Sequence of chain 36.A:
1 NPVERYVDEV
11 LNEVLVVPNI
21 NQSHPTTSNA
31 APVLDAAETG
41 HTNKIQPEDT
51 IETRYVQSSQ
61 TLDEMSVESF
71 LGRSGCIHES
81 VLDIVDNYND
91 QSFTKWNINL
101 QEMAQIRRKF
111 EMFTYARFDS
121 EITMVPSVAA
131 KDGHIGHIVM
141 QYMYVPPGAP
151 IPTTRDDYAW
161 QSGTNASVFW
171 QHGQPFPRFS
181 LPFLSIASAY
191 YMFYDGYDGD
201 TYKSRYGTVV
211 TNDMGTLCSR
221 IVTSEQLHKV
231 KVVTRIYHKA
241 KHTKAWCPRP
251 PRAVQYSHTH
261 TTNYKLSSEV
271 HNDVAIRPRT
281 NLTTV

Binding-site contacts:
Ligand atom F2 contacts residue TYR144 of chain 36.A at 3.0 Å.
Ligand atom C2A contacts residue PHE179 of chain 36.A at 3.6 Å (hydrophobic).
Ligand atom N1A contacts residue LEU217 of chain 36.A at 3.3 Å.
Ligand atom C4B contacts residue ILE98 of chain 36.A at 3.8 Å (hydrophobic).
Ligand atom CM2 contacts residue ILE77 of chain 36.A at 3.1 Å (hydrophobic).
Ligand atom F3 contacts residue PHE179 of chain 36.A at 3.0 Å.
Ligand atom F1 contacts residue PHE179 of chain 36.A at 3.8 Å.
Ligand atom CM4 contacts residue TYR144 of chain 36.A at 3.8 Å (hydrophobic).
Ligand atom N2 contacts residue MET214 of chain 36.A at 3.8 Å.
Ligand atom O1A contacts residue LEU217 of chain 36.A at 3.0 Å.
Ligand atom CM6 contacts residue LEU184 of chain 36.A at 3.4 Å (hydrophobic).
Ligand atom F3 contacts residue TYR142 of chain 36.A at 3.8 Å.
Ligand atom N1A contacts residue PHE179 of chain 36.A at 3.6 Å.
Ligand atom F2 contacts residue ALA166 of chain 36.A at 3.5 Å.
Ligand atom C6B contacts residue LEU181 of chain 36.A at 3.3 Å (hydrophobic).
Ligand atom N3A contacts residue PHE179 of chain 36.A at 3.4 Å.
Ligand atom C5B contacts residue LEU181 of chain 36.A at 3.5 Å (hydrophobic).
Ligand atom F3 contacts residue VAL168 of chain 36.A at 3.0 Å.
Ligand atom O1A contacts residue PHE179 of chain 36.A at 3.3 Å.
Ligand atom C5B contacts residue ILE98 of chain 36.A at 3.5 Å (hydrophobic).
Ligand atom F1 contacts residue ALA166 of chain 36.A at 3.6 Å.
Ligand atom CM2 contacts residue ILE122 of chain 36.A at 3.8 Å (hydrophobic).
Ligand atom O1A contacts residue MET124 of chain 36.A at 3.2 Å.
Ligand atom C4 contacts residue LEU100 of chain 36.A at 3.7 Å (hydrophobic).
Ligand atom C3A contacts residue PHE179 of chain 36.A at 3.1 Å (hydrophobic).
Ligand atom F2 contacts residue MET143 of chain 36.A at 3.3 Å.
Ligand atom C1B contacts residue ILE98 of chain 36.A at 3.4 Å (hydrophobic).
Ligand atom O1B contacts residue ILE98 of chain 36.A at 3.3 Å.
Ligand atom C6B contacts residue ILE98 of chain 36.A at 3.7 Å (hydrophobic).
Ligand atom CM4 contacts residue PHE179 of chain 36.A at 3.5 Å (hydrophobic).
Ligand atom O1 contacts residue MET214 of chain 36.A at 3.5 Å (h-bond).
Ligand atom N1A contacts residue MET124 of chain 36.A at 3.5 Å.
Ligand atom N3A contacts residue TYR144 of chain 36.A at 3.5 Å.
Ligand atom C4 contacts residue TYR190 of chain 36.A at 3.6 Å (hydrophobic).
Ligand atom C3A contacts residue LEU217 of chain 36.A at 3.6 Å (hydrophobic).
Ligand atom F1 contacts residue TYR144 of chain 36.A at 3.3 Å.
Ligand atom C2B contacts residue ILE98 of chain 36.A at 3.7 Å (hydrophobic).
Ligand atom CM6 contacts residue LEU181 of chain 36.A at 3.5 Å (hydrophobic).
Ligand atom CM3 contacts residue ASN212 of chain 36.A at 3.5 Å.
Ligand atom F2 contacts residue TYR142 of chain 36.A at 2.8 Å.

A small-molecule ligand and the protein it binds are described below.
Small molecule (SMILES): Cc1cc(CCCOc2c(C)cc(-c3noc(C(F)(F)F)n3)cc2C)on1